The protein below binds the small molecule below.
Small molecule (SMILES): CCc1ccccc1

Binding-site contacts:
Ligand atom CE1 contacts residue ILE78 of chain 1.B at 3.7 Å (hydrophobic).
Ligand atom CD1 contacts residue VAL111 of chain 1.B at 3.5 Å (hydrophobic).
Ligand atom CX contacts residue LEU118 of chain 1.B at 3.8 Å (hydrophobic).
Ligand atom CE1 contacts residue ALA99 of chain 1.B at 3.8 Å (hydrophobic).
Ligand atom CB contacts residue PHE153 of chain 1.B at 3.5 Å (hydrophobic).
Ligand atom CZ contacts residue ILE78 of chain 1.B at 3.9 Å (hydrophobic).
Ligand atom CX contacts residue LEU121 of chain 1.B at 3.8 Å (hydrophobic).
Ligand atom CB contacts residue GLU102 of chain 1.B at 3.0 Å.
Ligand atom CB contacts residue LEU121 of chain 1.B at 3.8 Å (hydrophobic).
Ligand atom CG contacts residue PHE153 of chain 1.B at 4.4 Å (hydrophobic).
Ligand atom CE2 contacts residue TYR88 of chain 1.B at 3.8 Å (hydrophobic).
Ligand atom CD1 contacts residue GLU102 of chain 1.B at 4.5 Å.
Ligand atom CZ contacts residue ALA99 of chain 1.B at 4.0 Å (hydrophobic).
Ligand atom CE2 contacts residue VAL87 of chain 1.B at 4.1 Å (hydrophobic).
Ligand atom CX contacts residue GLU102 of chain 1.B at 3.2 Å.
Ligand atom CD2 contacts residue LEU91 of chain 1.B at 4.4 Å (hydrophobic).
Ligand atom CG contacts residue LEU118 of chain 1.B at 4.2 Å (hydrophobic).
Ligand atom CZ contacts residue LEU84 of chain 1.B at 3.8 Å (hydrophobic).
Ligand atom CX contacts residue VAL117 of chain 1.B at 4.0 Å (hydrophobic).
Ligand atom CE1 contacts residue VAL111 of chain 1.B at 4.2 Å (hydrophobic).
Ligand atom CD1 contacts residue ALA99 of chain 1.B at 3.7 Å (hydrophobic).
Ligand atom CD2 contacts residue ALA99 of chain 1.B at 3.9 Å (hydrophobic).
Ligand atom CE1 contacts residue LEU84 of chain 1.B at 4.1 Å (hydrophobic).
Ligand atom CE2 contacts residue LEU118 of chain 1.B at 4.3 Å (hydrophobic).
Ligand atom CD2 contacts residue LEU118 of chain 1.B at 3.9 Å (hydrophobic).
Ligand atom CD2 contacts residue VAL87 of chain 1.B at 4.1 Å (hydrophobic).
Ligand atom CG contacts residue GLU102 of chain 1.B at 4.3 Å.
Ligand atom CD2 contacts residue LEU121 of chain 1.B at 4.2 Å (hydrophobic).
Ligand atom CG contacts residue ALA99 of chain 1.B at 3.7 Å (hydrophobic).
Ligand atom CE2 contacts residue LEU84 of chain 1.B at 3.8 Å (hydrophobic).
Ligand atom CD1 contacts residue VAL103 of chain 1.B at 3.9 Å (hydrophobic).
Ligand atom CX contacts residue VAL111 of chain 1.B at 3.8 Å (hydrophobic).
Ligand atom CB contacts residue VAL111 of chain 1.B at 4.2 Å (hydrophobic).
Ligand atom CZ contacts residue TYR88 of chain 1.B at 3.9 Å (hydrophobic).
Ligand atom CG contacts residue VAL111 of chain 1.B at 4.1 Å (hydrophobic).
Ligand atom CE2 contacts residue ALA99 of chain 1.B at 4.0 Å (hydrophobic).
Ligand atom CE1 contacts residue VAL103 of chain 1.B at 3.7 Å (hydrophobic).
Ligand atom CB contacts residue ALA99 of chain 1.B at 4.3 Å (hydrophobic).

Sequence of chain 1.B:
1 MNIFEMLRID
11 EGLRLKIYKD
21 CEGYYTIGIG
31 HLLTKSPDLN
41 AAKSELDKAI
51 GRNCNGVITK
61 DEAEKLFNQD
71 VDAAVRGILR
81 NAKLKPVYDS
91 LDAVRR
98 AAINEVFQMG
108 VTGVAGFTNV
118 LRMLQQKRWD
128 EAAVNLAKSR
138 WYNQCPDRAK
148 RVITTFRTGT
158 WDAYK